A protein and the small-molecule ligand that binds it are described below.
Small molecule (SMILES): CC(C)C[C@H](NC(=O)[C@H](CCc1ccccc1)NC(=O)CN1CCOCC1)C(=O)N[C@@H](Cc1ccccc1)C(=O)N[C@@H](CC(C)C)[C@@H](O)[C@H](C)CO

Sequence of chain 1.Y:
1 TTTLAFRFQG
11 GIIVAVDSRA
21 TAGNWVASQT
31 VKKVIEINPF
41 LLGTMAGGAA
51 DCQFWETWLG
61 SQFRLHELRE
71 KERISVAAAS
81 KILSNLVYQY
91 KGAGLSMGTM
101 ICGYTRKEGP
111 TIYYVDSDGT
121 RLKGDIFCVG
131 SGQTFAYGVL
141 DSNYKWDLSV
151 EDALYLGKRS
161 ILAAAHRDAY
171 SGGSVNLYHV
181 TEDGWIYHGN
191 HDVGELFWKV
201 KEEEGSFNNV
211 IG

Sequence of chain 1.Z:
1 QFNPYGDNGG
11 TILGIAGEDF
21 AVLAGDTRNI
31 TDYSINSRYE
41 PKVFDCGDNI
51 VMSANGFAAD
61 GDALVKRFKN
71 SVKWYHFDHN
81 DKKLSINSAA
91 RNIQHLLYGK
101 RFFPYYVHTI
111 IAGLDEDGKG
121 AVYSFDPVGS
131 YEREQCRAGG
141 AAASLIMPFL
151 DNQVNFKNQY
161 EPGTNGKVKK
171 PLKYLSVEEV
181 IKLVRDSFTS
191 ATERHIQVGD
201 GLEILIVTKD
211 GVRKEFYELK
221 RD

Binding-site contacts:
Ligand atom C46 contacts residue ALA49 of chain 1.Y at 3.6 Å (hydrophobic).
Ligand atom C27 contacts residue ALA27 of chain 1.Y at 3.6 Å (hydrophobic).
Ligand atom O60 contacts residue THR1 of chain 1.Y at 2.9 Å (h-bond).
Ligand atom N41 contacts residue GLY47 of chain 1.Y at 2.7 Å (h-bond).
Ligand atom C59 contacts residue THR1 of chain 1.Y at 2.5 Å.
Ligand atom C43 contacts residue GLY47 of chain 1.Y at 3.2 Å.
Ligand atom O9 contacts residue PRO127 of chain 1.Z at 3.4 Å.
Ligand atom C39 contacts residue GLY47 of chain 1.Y at 3.5 Å.
Ligand atom C47 contacts residue MES1 of chain 1.RA at 3.7 Å.
Ligand atom C23 contacts residue THR21 of chain 1.Y at 3.6 Å.
Ligand atom C2 contacts residue HIS108 of chain 1.Z at 3.4 Å.
Ligand atom C3 contacts residue HIS108 of chain 1.Z at 3.3 Å.
Ligand atom O40 contacts residue THR21 of chain 1.Y at 3.1 Å (h-bond).
Ligand atom O40 contacts residue ALA20 of chain 1.Y at 3.4 Å.
Ligand atom O29 contacts residue ALA49 of chain 1.Y at 3.1 Å (h-bond).
Ligand atom C58 contacts residue LYS33 of chain 1.Y at 3.4 Å.
Ligand atom C12 contacts residue ASP126 of chain 1.Z at 3.3 Å.
Ligand atom C58 contacts residue ARG19 of chain 1.Y at 3.2 Å.
Ligand atom C51 contacts residue THR1 of chain 1.Y at 1.5 Å.
Ligand atom C58 contacts residue THR1 of chain 1.Y at 2.5 Å.
Ligand atom C58 contacts residue TYR170 of chain 1.Y at 3.2 Å (hydrophobic).
Ligand atom C42 contacts residue GLY47 of chain 1.Y at 3.6 Å.
Ligand atom N30 contacts residue THR21 of chain 1.Y at 2.9 Å (h-bond).
Ligand atom C51 contacts residue TYR170 of chain 1.Y at 3.6 Å (hydrophobic).
Ligand atom N22 contacts residue ASP126 of chain 1.Z at 3.4 Å (salt-bridge).
Ligand atom O60 contacts residue MES1 of chain 1.RA at 2.6 Å (h-bond).
Ligand atom C43 contacts residue THR1 of chain 1.Y at 2.6 Å.
Ligand atom O9 contacts residue HIS108 of chain 1.Z at 3.4 Å (h-bond).
Ligand atom C11 contacts residue ASP126 of chain 1.Z at 3.5 Å.
Ligand atom C8 contacts residue PRO127 of chain 1.Z at 3.7 Å (hydrophobic).
Ligand atom O48 contacts residue THR1 of chain 1.Y at 2.3 Å (h-bond).
Ligand atom C31 contacts residue GLY47 of chain 1.Y at 3.4 Å.
Ligand atom O48 contacts residue GLY47 of chain 1.Y at 3.1 Å (h-bond).
Ligand atom N41 contacts residue THR1 of chain 1.Y at 3.7 Å.
Ligand atom C42 contacts residue THR1 of chain 1.Y at 2.4 Å.
Ligand atom O1 contacts residue HIS108 of chain 1.Z at 3.2 Å.
Ligand atom O48 contacts residue MES1 of chain 1.RA at 2.7 Å (h-bond).
Ligand atom C44 contacts residue THR1 of chain 1.Y at 3.6 Å.
Ligand atom C47 contacts residue THR1 of chain 1.Y at 1.4 Å.
Ligand atom C5 contacts residue ALA22 of chain 1.Y at 3.6 Å (hydrophobic).